This small molecule binds to this protein.
Small molecule (SMILES): CC(=O)N[C@@H]1[C@@H](O)[C@H](O)[C@@H](CO)O[C@H]1O

Binding-site contacts:
Ligand atom O3 contacts residue ARG112 of chain 1.B at 4.3 Å.
Ligand atom C8 contacts residue THR132 of chain 1.B at 3.4 Å.
Ligand atom C4 contacts residue ASN130 of chain 1.B at 3.9 Å.
Ligand atom C5 contacts residue ASP18 of chain 1.B at 3.1 Å.
Ligand atom O5 contacts residue ASN130 of chain 1.B at 2.4 Å (h-bond).
Ligand atom C7 contacts residue ARG112 of chain 1.B at 3.5 Å.
Ligand atom C7 contacts residue ASN130 of chain 1.B at 3.5 Å.
Ligand atom O5 contacts residue ASP18 of chain 1.B at 4.4 Å.
Ligand atom C7 contacts residue GLN2 of chain 1.B at 4.5 Å.
Ligand atom C8 contacts residue ARG112 of chain 1.B at 4.2 Å.
Ligand atom C8 contacts residue GLN2 of chain 1.B at 3.4 Å.
Ligand atom N2 contacts residue ARG112 of chain 1.B at 4.2 Å.
Ligand atom C8 contacts residue ASN130 of chain 1.B at 3.4 Å.
Ligand atom C7 contacts residue THR132 of chain 1.B at 4.3 Å.
Ligand atom O7 contacts residue ARG112 of chain 1.B at 2.8 Å (salt-bridge).
Ligand atom O6 contacts residue ASP18 of chain 1.B at 2.8 Å (salt-bridge).
Ligand atom C3 contacts residue ARG112 of chain 1.B at 4.2 Å.
Ligand atom C6 contacts residue ASP18 of chain 1.B at 3.1 Å.
Ligand atom C6 contacts residue VAL114 of chain 1.B at 4.4 Å (hydrophobic).
Ligand atom O6 contacts residue VAL114 of chain 1.B at 4.2 Å.
Ligand atom C2 contacts residue ASN130 of chain 1.B at 2.6 Å.
Ligand atom C5 contacts residue ASN130 of chain 1.B at 3.0 Å.
Ligand atom O6 contacts residue ASN130 of chain 1.B at 4.1 Å.
Ligand atom O5 contacts residue VAL114 of chain 1.B at 4.0 Å.
Ligand atom C4 contacts residue ASP18 of chain 1.B at 3.5 Å.
Ligand atom C3 contacts residue ASP18 of chain 1.B at 4.3 Å.
Ligand atom O6 contacts residue CYS17 of chain 1.B at 4.2 Å.
Ligand atom C6 contacts residue ASN130 of chain 1.B at 4.1 Å.
Ligand atom O4 contacts residue ASP18 of chain 1.B at 2.9 Å (salt-bridge).
Ligand atom C1 contacts residue ASN130 of chain 1.B at 1.4 Å.
Ligand atom N2 contacts residue ASN130 of chain 1.B at 2.9 Å (h-bond).
Ligand atom C3 contacts residue ASN130 of chain 1.B at 3.6 Å.
Ligand atom O7 contacts residue THR132 of chain 1.B at 4.2 Å.
Ligand atom C2 contacts residue ARG112 of chain 1.B at 3.3 Å.
Ligand atom C1 contacts residue ARG112 of chain 1.B at 3.5 Å.
Ligand atom O5 contacts residue ARG112 of chain 1.B at 3.6 Å.

Sequence of chain 1.B:
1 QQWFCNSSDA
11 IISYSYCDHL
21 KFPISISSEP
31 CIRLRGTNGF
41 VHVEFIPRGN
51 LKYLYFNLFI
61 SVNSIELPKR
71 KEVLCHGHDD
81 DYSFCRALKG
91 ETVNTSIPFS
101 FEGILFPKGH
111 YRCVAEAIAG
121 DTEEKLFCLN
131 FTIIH